A protein and the small-molecule ligand that binds it are described below.
Small molecule (SMILES): Nc1ncnc2c1ncn2[C@@H]1O[C@H](CO[P](=O)(O)C[P](=O)(O)OP(=O)(O)O)[C@@H](O)[C@H]1O

Binding-site contacts:
Ligand atom C2 contacts residue SER269 of chain 1.C at 3.6 Å.
Ligand atom C2 contacts residue PRO244 of chain 1.C at 3.4 Å (hydrophobic).
Ligand atom O1G contacts residue ASP348 of chain 1.C at 2.8 Å (salt-bridge).
Ligand atom PA contacts residue MG1 of chain 1.K at 3.4 Å.
Ligand atom O1B contacts residue SER246 of chain 1.C at 3.5 Å (h-bond).
Ligand atom PG contacts residue MG1 of chain 1.K at 3.2 Å.
Ligand atom O2' contacts residue THR343 of chain 1.C at 3.6 Å.
Ligand atom O2A contacts residue ILE444 of chain 1.C at 3.0 Å (h-bond).
Ligand atom C5 contacts residue SER246 of chain 1.C at 3.6 Å.
Ligand atom C3A contacts residue MG1 of chain 1.K at 2.6 Å.
Ligand atom N1 contacts residue ILE270 of chain 1.C at 3.3 Å (h-bond).
Ligand atom O3B contacts residue ASP250 of chain 1.C at 3.6 Å (salt-bridge).
Ligand atom O1G contacts residue ASP250 of chain 1.C at 3.3 Å (salt-bridge).
Ligand atom O2G contacts residue LYS442 of chain 1.C at 3.5 Å (salt-bridge).
Ligand atom O2A contacts residue ILE446 of chain 1.C at 3.0 Å (h-bond).
Ligand atom O1A contacts residue SSC1 of chain 1.M at 3.5 Å (h-bond).
Ligand atom C2 contacts residue TYR268 of chain 1.C at 3.1 Å (hydrophobic).
Ligand atom O1G contacts residue LYS421 of chain 1.C at 3.0 Å (salt-bridge).
Ligand atom N1 contacts residue LEU245 of chain 1.C at 3.5 Å (h-bond).
Ligand atom N7 contacts residue ILE446 of chain 1.C at 3.2 Å.
Ligand atom C8 contacts residue ILE446 of chain 1.C at 3.3 Å (hydrophobic).
Ligand atom O1A contacts residue ASP348 of chain 1.C at 3.1 Å (salt-bridge).
Ligand atom O3G contacts residue MG1 of chain 1.K at 2.1 Å.
Ligand atom N6 contacts residue ILE270 of chain 1.C at 3.0 Å (h-bond).
Ligand atom O3B contacts residue GLY248 of chain 1.C at 3.4 Å.
Ligand atom O2A contacts residue GLY445 of chain 1.C at 3.1 Å.
Ligand atom C2' contacts residue PRO244 of chain 1.C at 3.1 Å (hydrophobic).
Ligand atom N3 contacts residue PRO244 of chain 1.C at 3.0 Å.
Ligand atom N1 contacts residue SER269 of chain 1.C at 3.3 Å.
Ligand atom N3 contacts residue LEU245 of chain 1.C at 3.5 Å (h-bond).
Ligand atom O3' contacts residue SER251 of chain 1.C at 3.0 Å.
Ligand atom O2' contacts residue PRO244 of chain 1.C at 2.6 Å (h-bond).
Ligand atom C2 contacts residue LEU245 of chain 1.C at 3.2 Å (hydrophobic).
Ligand atom O3G contacts residue ILE444 of chain 1.C at 2.5 Å (h-bond).
Ligand atom O2B contacts residue ASP250 of chain 1.C at 3.0 Å (salt-bridge).
Ligand atom O3B contacts residue MG1 of chain 1.K at 3.2 Å.
Ligand atom O1B contacts residue SER251 of chain 1.C at 2.9 Å (h-bond).
Ligand atom PB contacts residue MG1 of chain 1.K at 3.2 Å.
Ligand atom O3' contacts residue GLY344 of chain 1.C at 2.8 Å (h-bond).
Ligand atom O2A contacts residue MG1 of chain 1.K at 2.8 Å.

Sequence of chain 1.C:
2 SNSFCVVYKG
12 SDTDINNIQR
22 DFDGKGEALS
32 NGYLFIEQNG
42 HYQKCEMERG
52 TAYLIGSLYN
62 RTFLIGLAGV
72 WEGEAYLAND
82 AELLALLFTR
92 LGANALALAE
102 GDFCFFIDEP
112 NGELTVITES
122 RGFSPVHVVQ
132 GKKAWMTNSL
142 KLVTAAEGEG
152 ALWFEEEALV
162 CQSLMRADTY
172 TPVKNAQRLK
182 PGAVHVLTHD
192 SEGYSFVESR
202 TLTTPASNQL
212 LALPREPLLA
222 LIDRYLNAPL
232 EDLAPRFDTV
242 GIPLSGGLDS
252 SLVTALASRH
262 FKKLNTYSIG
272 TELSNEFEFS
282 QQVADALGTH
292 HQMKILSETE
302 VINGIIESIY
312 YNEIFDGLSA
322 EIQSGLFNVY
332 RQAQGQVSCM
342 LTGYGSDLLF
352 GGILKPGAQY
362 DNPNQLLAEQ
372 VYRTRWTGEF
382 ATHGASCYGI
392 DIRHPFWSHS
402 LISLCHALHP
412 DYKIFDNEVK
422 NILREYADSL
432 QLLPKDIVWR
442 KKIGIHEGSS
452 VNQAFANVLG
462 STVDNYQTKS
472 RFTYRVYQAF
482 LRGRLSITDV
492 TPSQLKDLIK